Sequence of chain 1.C:
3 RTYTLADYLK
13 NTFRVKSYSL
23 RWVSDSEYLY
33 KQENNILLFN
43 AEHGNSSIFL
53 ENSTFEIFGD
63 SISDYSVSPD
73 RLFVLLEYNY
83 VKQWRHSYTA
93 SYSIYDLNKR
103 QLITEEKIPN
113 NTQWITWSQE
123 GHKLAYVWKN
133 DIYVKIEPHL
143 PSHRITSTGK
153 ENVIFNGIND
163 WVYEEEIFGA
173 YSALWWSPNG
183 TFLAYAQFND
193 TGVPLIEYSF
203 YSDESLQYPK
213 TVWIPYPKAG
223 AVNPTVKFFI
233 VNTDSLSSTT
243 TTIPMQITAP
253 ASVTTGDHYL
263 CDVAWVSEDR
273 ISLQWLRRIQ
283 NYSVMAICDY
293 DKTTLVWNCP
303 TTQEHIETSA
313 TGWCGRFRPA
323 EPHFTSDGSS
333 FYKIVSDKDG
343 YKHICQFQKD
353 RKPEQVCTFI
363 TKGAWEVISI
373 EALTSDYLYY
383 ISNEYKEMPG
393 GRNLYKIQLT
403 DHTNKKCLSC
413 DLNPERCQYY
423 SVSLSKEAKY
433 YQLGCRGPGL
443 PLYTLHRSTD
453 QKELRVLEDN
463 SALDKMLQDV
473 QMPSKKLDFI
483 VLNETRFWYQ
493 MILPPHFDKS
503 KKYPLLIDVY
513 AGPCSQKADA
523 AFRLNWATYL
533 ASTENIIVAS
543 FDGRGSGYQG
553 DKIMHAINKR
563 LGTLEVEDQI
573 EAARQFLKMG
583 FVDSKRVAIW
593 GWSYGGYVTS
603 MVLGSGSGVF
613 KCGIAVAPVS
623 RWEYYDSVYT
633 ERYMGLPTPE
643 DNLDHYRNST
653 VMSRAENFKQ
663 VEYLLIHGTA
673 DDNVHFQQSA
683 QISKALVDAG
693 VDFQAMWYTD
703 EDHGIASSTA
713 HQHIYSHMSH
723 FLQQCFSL

Binding-site contacts:
Ligand atom N2 contacts residue ASN47 of chain 1.C at 3.1 Å (h-bond).
Ligand atom O5 contacts residue HIS45 of chain 1.C at 3.7 Å.
Ligand atom N2 contacts residue ASN42 of chain 1.C at 4.3 Å.
Ligand atom N2 contacts residue GLU29 of chain 1.C at 4.4 Å.
Ligand atom C2 contacts residue ASN47 of chain 1.C at 2.5 Å.
Ligand atom C8 contacts residue ASN47 of chain 1.C at 4.1 Å.
Ligand atom C8 contacts residue ASN42 of chain 1.C at 4.3 Å.
Ligand atom C8 contacts residue LEU40 of chain 1.C at 3.6 Å (hydrophobic).
Ligand atom C1 contacts residue HIS45 of chain 1.C at 4.3 Å.
Ligand atom O7 contacts residue ASN47 of chain 1.C at 2.7 Å (h-bond).
Ligand atom C1 contacts residue ASN47 of chain 1.C at 1.4 Å.
Ligand atom C1 contacts residue ASN42 of chain 1.C at 4.2 Å.
Ligand atom C8 contacts residue SER49 of chain 1.C at 3.2 Å.
Ligand atom O7 contacts residue SER48 of chain 1.C at 4.4 Å.
Ligand atom C7 contacts residue SER49 of chain 1.C at 3.6 Å.
Ligand atom O5 contacts residue ASN47 of chain 1.C at 2.3 Å (h-bond).
Ligand atom C7 contacts residue ASN42 of chain 1.C at 4.5 Å.
Ligand atom C8 contacts residue GLU29 of chain 1.C at 4.0 Å.
Ligand atom C5 contacts residue ASN47 of chain 1.C at 3.6 Å.
Ligand atom C6 contacts residue HIS45 of chain 1.C at 4.1 Å.
Ligand atom C5 contacts residue HIS45 of chain 1.C at 3.9 Å.
Ligand atom C7 contacts residue ASN47 of chain 1.C at 3.1 Å.
Ligand atom C4 contacts residue ASN47 of chain 1.C at 4.0 Å.
Ligand atom C3 contacts residue ASN47 of chain 1.C at 3.8 Å.
Ligand atom O7 contacts residue SER49 of chain 1.C at 3.4 Å (h-bond).

This protein binds this small molecule.
Small molecule (SMILES): CC(=O)N[C@@H]1[C@@H](O)[C@H](O)[C@@H](CO)O[C@H]1O